Sequence of chain 1.P:
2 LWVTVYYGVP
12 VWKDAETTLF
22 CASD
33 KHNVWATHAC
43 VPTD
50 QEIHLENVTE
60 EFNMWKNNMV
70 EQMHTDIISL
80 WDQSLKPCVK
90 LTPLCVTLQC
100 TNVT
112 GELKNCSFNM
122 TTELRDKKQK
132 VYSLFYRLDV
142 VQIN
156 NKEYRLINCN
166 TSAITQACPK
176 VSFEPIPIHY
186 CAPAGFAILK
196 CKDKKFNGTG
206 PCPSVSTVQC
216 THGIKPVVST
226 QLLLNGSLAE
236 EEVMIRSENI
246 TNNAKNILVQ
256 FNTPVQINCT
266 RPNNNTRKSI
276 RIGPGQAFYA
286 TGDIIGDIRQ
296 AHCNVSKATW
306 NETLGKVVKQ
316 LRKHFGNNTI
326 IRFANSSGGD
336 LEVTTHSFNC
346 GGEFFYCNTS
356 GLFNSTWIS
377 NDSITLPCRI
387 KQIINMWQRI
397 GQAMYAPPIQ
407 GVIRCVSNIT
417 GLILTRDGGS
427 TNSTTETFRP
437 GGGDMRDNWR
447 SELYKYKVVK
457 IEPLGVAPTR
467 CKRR

Binding-site contacts:
Ligand atom N2 contacts residue GLN261 of chain 1.P at 3.7 Å.
Ligand atom C2 contacts residue GLN261 of chain 1.P at 3.7 Å.
Ligand atom C5 contacts residue GLN261 of chain 1.P at 3.6 Å.
Ligand atom O5 contacts residue VAL412 of chain 1.P at 4.1 Å.
Ligand atom O7 contacts residue ASN263 of chain 1.P at 3.2 Å (h-bond).
Ligand atom O5 contacts residue GLN261 of chain 1.P at 4.0 Å.
Ligand atom C4 contacts residue GLN261 of chain 1.P at 3.8 Å.
Ligand atom C1 contacts residue VAL412 of chain 1.P at 4.5 Å (hydrophobic).
Ligand atom C7 contacts residue ASN263 of chain 1.P at 3.3 Å.
Ligand atom C2 contacts residue ASN263 of chain 1.P at 2.4 Å.
Ligand atom O6 contacts residue VAL412 of chain 1.P at 3.7 Å.
Ligand atom C8 contacts residue ASN263 of chain 1.P at 4.5 Å.
Ligand atom C3 contacts residue ASN263 of chain 1.P at 3.8 Å.
Ligand atom C7 contacts residue ASN299 of chain 1.P at 4.3 Å.
Ligand atom C8 contacts residue VAL300 of chain 1.P at 4.0 Å (hydrophobic).
Ligand atom C1 contacts residue GLN261 of chain 1.P at 3.4 Å.
Ligand atom C8 contacts residue SER301 of chain 1.P at 3.8 Å.
Ligand atom O7 contacts residue ASN299 of chain 1.P at 3.9 Å.
Ligand atom O5 contacts residue ASN263 of chain 1.P at 2.2 Å (h-bond).
Ligand atom O7 contacts residue NAG1 of chain 1.T at 4.0 Å.
Ligand atom C4 contacts residue ASN263 of chain 1.P at 4.2 Å.
Ligand atom C8 contacts residue ASN299 of chain 1.P at 4.0 Å.
Ligand atom C1 contacts residue ASN263 of chain 1.P at 1.4 Å.
Ligand atom C5 contacts residue ASN263 of chain 1.P at 3.6 Å.
Ligand atom N2 contacts residue ASN263 of chain 1.P at 2.9 Å (h-bond).
Ligand atom O4 contacts residue GLN261 of chain 1.P at 3.9 Å.
Ligand atom C3 contacts residue GLN261 of chain 1.P at 3.4 Å.

This small molecule binds to this protein.
Small molecule (SMILES): CC(=O)N[C@H]1[C@H](O[C@H]2[C@H](O)[C@@H](NC(C)=O)CO[C@@H]2CO)O[C@H](CO)[C@@H](O)[C@@H]1O